This small molecule binds to this protein.
Small molecule (SMILES): O=C(NCCc1ccc(F)cc1)c1ccc(CN(C(=O)N2CC[N+](CCCc3ccccc3)(Cc3ccc(Cl)c(Cl)c3)CC2)c2ccc(F)cc2)o1

Sequence of chain 1.C:
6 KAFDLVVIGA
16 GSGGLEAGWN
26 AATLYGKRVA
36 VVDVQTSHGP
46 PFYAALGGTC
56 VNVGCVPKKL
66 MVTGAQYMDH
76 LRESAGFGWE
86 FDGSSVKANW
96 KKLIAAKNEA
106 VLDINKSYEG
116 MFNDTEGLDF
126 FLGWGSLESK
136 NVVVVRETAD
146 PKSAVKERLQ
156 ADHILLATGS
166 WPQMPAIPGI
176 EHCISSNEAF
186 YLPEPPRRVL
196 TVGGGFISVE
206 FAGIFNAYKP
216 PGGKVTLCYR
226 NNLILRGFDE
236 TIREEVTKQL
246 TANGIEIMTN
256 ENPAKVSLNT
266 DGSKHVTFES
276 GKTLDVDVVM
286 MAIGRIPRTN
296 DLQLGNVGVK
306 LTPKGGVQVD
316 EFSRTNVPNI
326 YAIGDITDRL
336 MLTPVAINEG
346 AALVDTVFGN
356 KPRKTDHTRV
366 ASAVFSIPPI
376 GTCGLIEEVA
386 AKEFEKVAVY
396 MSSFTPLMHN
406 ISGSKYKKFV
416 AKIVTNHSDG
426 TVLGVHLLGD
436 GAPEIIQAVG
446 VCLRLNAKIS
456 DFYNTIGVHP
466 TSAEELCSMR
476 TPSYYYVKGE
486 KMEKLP

Sequence of chain 1.D:
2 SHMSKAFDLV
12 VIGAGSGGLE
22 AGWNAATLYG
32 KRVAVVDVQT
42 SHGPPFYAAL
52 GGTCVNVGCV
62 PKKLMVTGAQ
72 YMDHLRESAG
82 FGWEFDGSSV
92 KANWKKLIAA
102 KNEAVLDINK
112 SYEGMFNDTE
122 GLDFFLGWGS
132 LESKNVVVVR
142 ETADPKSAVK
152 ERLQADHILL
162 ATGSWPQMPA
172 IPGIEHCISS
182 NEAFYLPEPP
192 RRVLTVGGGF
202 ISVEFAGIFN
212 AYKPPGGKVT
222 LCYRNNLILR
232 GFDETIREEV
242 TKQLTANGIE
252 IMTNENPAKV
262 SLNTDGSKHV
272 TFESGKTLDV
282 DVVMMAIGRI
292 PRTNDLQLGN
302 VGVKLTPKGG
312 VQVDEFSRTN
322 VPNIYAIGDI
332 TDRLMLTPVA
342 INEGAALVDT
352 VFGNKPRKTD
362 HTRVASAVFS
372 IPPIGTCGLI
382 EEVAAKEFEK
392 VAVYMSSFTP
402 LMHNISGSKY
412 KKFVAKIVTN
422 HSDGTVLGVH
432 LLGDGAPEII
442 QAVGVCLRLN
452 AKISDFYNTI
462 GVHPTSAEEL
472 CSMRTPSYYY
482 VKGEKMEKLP

Binding-site contacts:
Ligand atom C20 contacts residue GLU470 of chain 1.D at 2.7 Å.
Ligand atom C7 contacts residue PHE399 of chain 1.D at 3.6 Å (hydrophobic).
Ligand atom C30 contacts residue GLU21 of chain 1.C at 3.6 Å.
Ligand atom F1 contacts residue VAL61 of chain 1.C at 3.2 Å.
Ligand atom C6 contacts residue SER467 of chain 1.D at 3.8 Å.
Ligand atom C3 contacts residue PRO465 of chain 1.D at 3.5 Å (hydrophobic).
Ligand atom C27 contacts residue GLU21 of chain 1.C at 3.1 Å.
Ligand atom C6 contacts residue THR466 of chain 1.D at 3.9 Å.
Ligand atom F1 contacts residue LEU65 of chain 1.C at 3.8 Å.
Ligand atom C25 contacts residue GLU21 of chain 1.C at 3.8 Å.
Ligand atom C41 contacts residue LYS64 of chain 1.C at 3.2 Å.
Ligand atom C9 contacts residue PHE399 of chain 1.D at 3.4 Å (hydrophobic).
Ligand atom N1 contacts residue PHE399 of chain 1.D at 3.5 Å.
Ligand atom C12 contacts residue GLU470 of chain 1.D at 3.9 Å.
Ligand atom C5 contacts residue THR466 of chain 1.D at 3.3 Å.
Ligand atom C29 contacts residue GLU21 of chain 1.C at 3.4 Å.
Ligand atom C14 contacts residue PHE399 of chain 1.D at 3.2 Å (hydrophobic).
Ligand atom C28 contacts residue ASN25 of chain 1.C at 3.7 Å.
Ligand atom C4 contacts residue PRO465 of chain 1.D at 3.7 Å (hydrophobic).
Ligand atom C8 contacts residue PHE399 of chain 1.D at 3.4 Å (hydrophobic).
Ligand atom C10 contacts residue PHE399 of chain 1.D at 3.7 Å (hydrophobic).
Ligand atom O1 contacts residue SER397 of chain 1.D at 4.0 Å.
Ligand atom C26 contacts residue GLU21 of chain 1.C at 3.4 Å.
Ligand atom O3 contacts residue LEU402 of chain 1.D at 3.0 Å (h-bond).
Ligand atom C15 contacts residue PHE399 of chain 1.D at 3.3 Å (hydrophobic).
Ligand atom C39 contacts residue GLU470 of chain 1.D at 3.5 Å.
Ligand atom C19 contacts residue GLU470 of chain 1.D at 4.0 Å.
Ligand atom C28 contacts residue GLU21 of chain 1.C at 3.1 Å.
Ligand atom CL1 contacts residue ILE342 of chain 1.C at 3.6 Å.
Ligand atom N3 contacts residue GLU470 of chain 1.D at 3.4 Å (salt-bridge).
Ligand atom C22 contacts residue SER473 of chain 1.D at 3.3 Å.
Ligand atom C5 contacts residue SER467 of chain 1.D at 3.7 Å.
Ligand atom O2 contacts residue PHE399 of chain 1.D at 3.7 Å.
Ligand atom C35 contacts residue ILE342 of chain 1.C at 3.8 Å (hydrophobic).
Ligand atom C2 contacts residue PRO465 of chain 1.D at 3.7 Å (hydrophobic).
Ligand atom C23 contacts residue SER473 of chain 1.D at 3.3 Å.
Ligand atom C40 contacts residue LYS64 of chain 1.C at 3.8 Å.
Ligand atom CL2 contacts residue TYR113 of chain 1.C at 3.7 Å.
Ligand atom O3 contacts residue PRO401 of chain 1.D at 3.5 Å.
Ligand atom C9 contacts residue THR400 of chain 1.D at 4.0 Å.